Binding-site contacts:
Ligand atom P contacts residue ARG102 of chain 1.E at 4.0 Å.
Ligand atom CA contacts residue FE1 of chain 1.U at 3.8 Å.
Ligand atom O1 contacts residue ASN145 of chain 1.E at 3.1 Å (h-bond).
Ligand atom O2 contacts residue HIS190 of chain 1.E at 3.1 Å (h-bond).
Ligand atom P contacts residue LYS28 of chain 1.F at 3.5 Å.
Ligand atom P contacts residue TYR108 of chain 1.E at 4.3 Å.
Ligand atom O4 contacts residue LYS28 of chain 1.F at 4.3 Å.
Ligand atom O4 contacts residue HIS148 of chain 1.E at 4.0 Å.
Ligand atom O2 contacts residue HIS148 of chain 1.E at 3.1 Å.
Ligand atom CA contacts residue TYR108 of chain 1.E at 3.5 Å (hydrophobic).
Ligand atom O1 contacts residue TYR108 of chain 1.E at 4.0 Å.
Ligand atom CB contacts residue ILE126 of chain 1.E at 3.6 Å (hydrophobic).
Ligand atom P contacts residue HIS190 of chain 1.E at 4.3 Å.
Ligand atom O3 contacts residue LYS28 of chain 1.F at 2.8 Å (salt-bridge).
Ligand atom P contacts residue ASN145 of chain 1.E at 3.6 Å.
Ligand atom O1 contacts residue TYR110 of chain 1.E at 3.8 Å.
Ligand atom O4 contacts residue GLN152 of chain 1.E at 3.0 Å (h-bond).
Ligand atom CB contacts residue GLN152 of chain 1.E at 4.1 Å.
Ligand atom CB contacts residue FE1 of chain 1.U at 3.2 Å.
Ligand atom O4 contacts residue HIS190 of chain 1.E at 3.0 Å (h-bond).
Ligand atom O1 contacts residue TRP449 of chain 1.F at 3.3 Å (h-bond).
Ligand atom O4 contacts residue FE1 of chain 1.U at 1.9 Å.
Ligand atom O2 contacts residue TRP449 of chain 1.F at 4.0 Å.
Ligand atom CB contacts residue HIS190 of chain 1.E at 4.1 Å.
Ligand atom P contacts residue FE1 of chain 1.U at 3.4 Å.
Ligand atom O2 contacts residue GLN152 of chain 1.E at 4.2 Å.
Ligand atom O4 contacts residue PHE192 of chain 1.E at 3.7 Å.
Ligand atom O2 contacts residue LYS28 of chain 1.F at 3.1 Å (salt-bridge).
Ligand atom O3 contacts residue TYR110 of chain 1.E at 2.6 Å (h-bond).
Ligand atom O1 contacts residue ARG102 of chain 1.E at 2.8 Å (salt-bridge).
Ligand atom P contacts residue TRP449 of chain 1.F at 3.6 Å.
Ligand atom CA contacts residue TYR110 of chain 1.E at 4.0 Å (hydrophobic).
Ligand atom CA contacts residue PHE192 of chain 1.E at 4.0 Å (hydrophobic).
Ligand atom O2 contacts residue ASN145 of chain 1.E at 3.1 Å (h-bond).
Ligand atom P contacts residue TYR110 of chain 1.E at 3.6 Å.
Ligand atom O3 contacts residue TRP449 of chain 1.F at 3.0 Å (h-bond).
Ligand atom O3 contacts residue FE1 of chain 1.U at 4.2 Å.
Ligand atom CB contacts residue PHE192 of chain 1.E at 3.5 Å (hydrophobic).
Ligand atom CB contacts residue ILE204 of chain 1.E at 4.2 Å (hydrophobic).
Ligand atom O2 contacts residue FE1 of chain 1.U at 2.0 Å.

Sequence of chain 1.E:
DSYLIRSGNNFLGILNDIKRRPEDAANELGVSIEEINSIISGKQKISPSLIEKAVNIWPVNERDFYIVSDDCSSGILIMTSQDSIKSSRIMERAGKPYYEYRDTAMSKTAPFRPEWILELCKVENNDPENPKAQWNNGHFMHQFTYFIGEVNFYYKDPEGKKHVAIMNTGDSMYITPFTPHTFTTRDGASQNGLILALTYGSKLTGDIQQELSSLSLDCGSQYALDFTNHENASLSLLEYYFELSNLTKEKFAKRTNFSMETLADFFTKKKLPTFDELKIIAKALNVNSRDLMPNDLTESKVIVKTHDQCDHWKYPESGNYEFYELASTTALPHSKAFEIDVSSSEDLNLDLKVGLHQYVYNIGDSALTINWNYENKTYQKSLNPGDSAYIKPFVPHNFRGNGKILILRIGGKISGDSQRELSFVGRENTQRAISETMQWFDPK

Sequence of chain 1.F:
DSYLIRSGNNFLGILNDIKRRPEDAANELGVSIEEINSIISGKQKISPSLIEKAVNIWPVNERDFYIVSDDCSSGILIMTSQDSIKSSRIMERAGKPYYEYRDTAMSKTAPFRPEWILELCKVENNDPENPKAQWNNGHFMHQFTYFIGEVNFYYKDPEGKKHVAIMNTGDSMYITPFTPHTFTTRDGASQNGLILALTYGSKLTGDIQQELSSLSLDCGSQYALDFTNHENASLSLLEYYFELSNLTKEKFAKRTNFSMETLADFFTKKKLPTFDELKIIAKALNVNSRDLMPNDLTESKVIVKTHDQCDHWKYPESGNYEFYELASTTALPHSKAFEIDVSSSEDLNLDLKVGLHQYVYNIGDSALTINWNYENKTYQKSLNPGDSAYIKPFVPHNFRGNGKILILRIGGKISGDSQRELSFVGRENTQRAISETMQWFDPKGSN

The protein below binds the small molecule below.
Small molecule (SMILES): O=P(O)(O)CCO